Binding-site contacts:
Ligand atom O4 contacts residue ARG203 of chain 1.B at 2.8 Å (salt-bridge).
Ligand atom C6 contacts residue THR124 of chain 1.B at 3.8 Å.
Ligand atom C6 contacts residue SER125 of chain 1.B at 3.5 Å.
Ligand atom C6 contacts residue GLY126 of chain 1.B at 4.1 Å.
Ligand atom C6 contacts residue PHE197 of chain 1.B at 3.9 Å (hydrophobic).
Ligand atom C4 contacts residue PHE197 of chain 1.B at 3.5 Å (hydrophobic).
Ligand atom O2 contacts residue GLN201 of chain 1.B at 3.0 Å (h-bond).
Ligand atom N3 contacts residue GLY126 of chain 1.B at 3.8 Å.
Ligand atom C2 contacts residue MET231 of chain 1.B at 3.7 Å (hydrophobic).
Ligand atom N3 contacts residue GLN201 of chain 1.B at 2.9 Å (h-bond).
Ligand atom C4 contacts residue GLN201 of chain 1.B at 3.8 Å.
Ligand atom C2 contacts residue GLN201 of chain 1.B at 3.8 Å.
Ligand atom O4 contacts residue PHE197 of chain 1.B at 4.1 Å.
Ligand atom O4 contacts residue GLY126 of chain 1.B at 3.3 Å.
Ligand atom C5 contacts residue SER125 of chain 1.B at 3.3 Å.
Ligand atom O4 contacts residue GLN201 of chain 1.B at 3.7 Å.
Ligand atom O2 contacts residue MET231 of chain 1.B at 3.9 Å.
Ligand atom O2 contacts residue GLU232 of chain 1.B at 3.3 Å.
Ligand atom C5 contacts residue PHE197 of chain 1.B at 3.7 Å (hydrophobic).
Ligand atom O2 contacts residue MET233 of chain 1.B at 3.3 Å.
Ligand atom C2 contacts residue GLY126 of chain 1.B at 4.3 Å.
Ligand atom N3 contacts residue SER125 of chain 1.B at 4.2 Å.
Ligand atom N3 contacts residue MET231 of chain 1.B at 3.5 Å (h-bond).
Ligand atom O4 contacts residue VAL257 of chain 1.B at 4.0 Å.
Ligand atom C4 contacts residue ARG203 of chain 1.B at 3.8 Å.
Ligand atom C2 contacts residue PHE197 of chain 1.B at 3.7 Å (hydrophobic).
Ligand atom C2 contacts residue GLU232 of chain 1.B at 4.0 Å.
Ligand atom C4 contacts residue SER125 of chain 1.B at 3.6 Å.
Ligand atom O4 contacts residue SER125 of chain 1.B at 4.1 Å.
Ligand atom C5 contacts residue GLY126 of chain 1.B at 3.5 Å.
Ligand atom O4 contacts residue ARG259 of chain 1.B at 4.2 Å.
Ligand atom C2 contacts residue SER125 of chain 1.B at 4.1 Å.
Ligand atom N1 contacts residue SER125 of chain 1.B at 3.7 Å.
Ligand atom N1 contacts residue THR124 of chain 1.B at 3.7 Å.
Ligand atom N3 contacts residue ARG203 of chain 1.B at 4.0 Å.
Ligand atom O2 contacts residue PHE197 of chain 1.B at 4.1 Å.
Ligand atom N3 contacts residue PHE197 of chain 1.B at 3.5 Å.
Ligand atom C4 contacts residue MET231 of chain 1.B at 4.1 Å (hydrophobic).
Ligand atom C4 contacts residue GLY126 of chain 1.B at 3.3 Å.
Ligand atom N1 contacts residue PHE197 of chain 1.B at 3.9 Å.

A protein and the small-molecule ligand that binds it are described below.
Small molecule (SMILES): O=c1cc[nH]c(=O)[nH]1

Sequence of chain 1.B:
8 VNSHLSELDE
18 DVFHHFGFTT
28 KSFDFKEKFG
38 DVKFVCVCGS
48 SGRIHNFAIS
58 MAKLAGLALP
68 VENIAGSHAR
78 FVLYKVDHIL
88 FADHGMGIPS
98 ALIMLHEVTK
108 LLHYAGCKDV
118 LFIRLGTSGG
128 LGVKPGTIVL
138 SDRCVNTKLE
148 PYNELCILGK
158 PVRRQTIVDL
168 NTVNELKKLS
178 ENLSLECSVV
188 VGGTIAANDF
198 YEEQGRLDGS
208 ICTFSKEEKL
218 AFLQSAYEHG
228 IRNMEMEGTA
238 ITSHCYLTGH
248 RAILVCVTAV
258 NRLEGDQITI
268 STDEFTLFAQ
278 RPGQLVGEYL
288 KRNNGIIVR